Sequence of chain 1.B:
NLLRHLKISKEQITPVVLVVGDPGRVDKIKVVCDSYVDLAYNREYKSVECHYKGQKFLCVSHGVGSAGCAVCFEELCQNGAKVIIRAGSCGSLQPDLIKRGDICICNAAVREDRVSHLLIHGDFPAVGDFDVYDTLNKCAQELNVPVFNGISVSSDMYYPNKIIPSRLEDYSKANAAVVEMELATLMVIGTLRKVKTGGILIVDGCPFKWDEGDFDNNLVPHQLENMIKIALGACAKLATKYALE

Binding-site contacts:
Ligand atom C2 contacts residue GLU184 of chain 1.A at 3.6 Å.
Ligand atom C3 contacts residue GLU184 of chain 1.A at 3.4 Å.
Ligand atom O3 contacts residue ARG45 of chain 1.B at 4.1 Å.
Ligand atom C2 contacts residue HPA1 of chain 1.G at 3.3 Å.
Ligand atom C1 contacts residue ARG88 of chain 1.A at 4.1 Å.
Ligand atom C5 contacts residue TYR160 of chain 1.A at 3.8 Å (hydrophobic).
Ligand atom O2 contacts residue GLU182 of chain 1.A at 3.3 Å.
Ligand atom O4 contacts residue ART1 of chain 1.I at 3.2 Å (h-bond).
Ligand atom C2 contacts residue MET183 of chain 1.A at 3.8 Å (hydrophobic).
Ligand atom O2 contacts residue ART1 of chain 1.I at 3.1 Å (h-bond).
Ligand atom C5 contacts residue MET183 of chain 1.A at 4.2 Å (hydrophobic).
Ligand atom O4 contacts residue HPA1 of chain 1.G at 2.9 Å (h-bond).
Ligand atom C4 contacts residue HPA1 of chain 1.G at 3.7 Å.
Ligand atom C2 contacts residue SER91 of chain 1.A at 4.0 Å.
Ligand atom C1 contacts residue HPA1 of chain 1.G at 2.5 Å.
Ligand atom O2 contacts residue MET183 of chain 1.A at 3.0 Å (h-bond).
Ligand atom O3 contacts residue ART1 of chain 1.I at 2.4 Å (h-bond).
Ligand atom O5 contacts residue ARG45 of chain 1.B at 4.0 Å.
Ligand atom O2 contacts residue ARG88 of chain 1.A at 3.1 Å (salt-bridge).
Ligand atom O3 contacts residue GLU184 of chain 1.A at 2.5 Å (salt-bridge).
Ligand atom C1 contacts residue ART1 of chain 1.I at 2.5 Å.
Ligand atom C3 contacts residue VAL66 of chain 1.A at 4.1 Å (hydrophobic).
Ligand atom C4 contacts residue ART1 of chain 1.I at 3.4 Å.
Ligand atom C2 contacts residue GLU182 of chain 1.A at 4.0 Å.
Ligand atom O2 contacts residue SER91 of chain 1.A at 4.0 Å.
Ligand atom C3 contacts residue ART1 of chain 1.I at 3.4 Å.
Ligand atom C5 contacts residue HPA1 of chain 1.G at 3.7 Å.
Ligand atom C2 contacts residue ART1 of chain 1.I at 3.2 Å.
Ligand atom C1 contacts residue SER91 of chain 1.A at 2.9 Å.
Ligand atom C4 contacts residue ARG45 of chain 1.B at 3.9 Å.
Ligand atom C2 contacts residue ARG88 of chain 1.A at 4.2 Å.
Ligand atom O4 contacts residue ARG45 of chain 1.B at 3.8 Å.
Ligand atom O5 contacts residue HPA1 of chain 1.G at 4.2 Å.
Ligand atom O4 contacts residue SER91 of chain 1.A at 3.0 Å (h-bond).
Ligand atom C5 contacts residue HIS7 of chain 1.B at 3.7 Å.
Ligand atom O3 contacts residue VAL66 of chain 1.A at 3.8 Å.
Ligand atom O5 contacts residue HIS7 of chain 1.B at 2.8 Å (h-bond).
Ligand atom O2 contacts residue GLU184 of chain 1.A at 2.5 Å (salt-bridge).
Ligand atom O5 contacts residue TYR160 of chain 1.A at 3.8 Å.
Ligand atom C3 contacts residue MET183 of chain 1.A at 3.8 Å (hydrophobic).

The protein below binds the small molecule below.
Small molecule (SMILES): OC[C@H]1OC[C@H](O)[C@@H]1O

Sequence of chain 1.A:
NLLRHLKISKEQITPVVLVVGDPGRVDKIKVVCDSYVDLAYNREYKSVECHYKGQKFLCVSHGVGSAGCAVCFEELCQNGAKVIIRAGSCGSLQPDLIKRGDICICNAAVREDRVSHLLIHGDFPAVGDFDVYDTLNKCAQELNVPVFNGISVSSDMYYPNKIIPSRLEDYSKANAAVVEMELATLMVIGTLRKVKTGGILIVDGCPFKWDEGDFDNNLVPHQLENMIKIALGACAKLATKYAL